The small molecule below binds the protein below.
Small molecule (SMILES): CC(C)C[C@H](NC(=O)[C@H](CC(C)C)NC(=O)c1ccccc1)C(=O)O

Sequence of chain 1.Y:
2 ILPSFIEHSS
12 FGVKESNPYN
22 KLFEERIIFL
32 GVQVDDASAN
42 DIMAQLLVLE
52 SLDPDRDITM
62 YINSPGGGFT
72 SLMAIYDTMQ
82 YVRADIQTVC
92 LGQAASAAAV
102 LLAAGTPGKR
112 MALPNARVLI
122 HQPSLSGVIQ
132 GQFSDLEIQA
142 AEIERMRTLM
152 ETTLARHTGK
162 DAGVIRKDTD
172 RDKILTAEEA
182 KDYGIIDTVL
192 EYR

Binding-site contacts:
Ligand atom CA contacts residue LEU111 of chain 1.AA at 3.6 Å (hydrophobic).
Ligand atom OXT contacts residue GLY54 of chain 1.AA at 3.3 Å (h-bond).
Ligand atom OXT contacts residue GLY53 of chain 1.AA at 3.5 Å.
Ligand atom N contacts residue GLY54 of chain 1.AA at 3.4 Å (h-bond).
Ligand atom C contacts residue GLY54 of chain 1.AA at 3.9 Å.
Ligand atom C3 contacts residue AI41 of chain 1.OB at 3.5 Å.
Ligand atom CD2 contacts residue AI41 of chain 1.OB at 3.3 Å.
Ligand atom N contacts residue LEU111 of chain 1.AA at 3.0 Å (h-bond).
Ligand atom C5 contacts residue PHE134 of chain 1.Y at 3.9 Å (hydrophobic).
Ligand atom O1 contacts residue SER55 of chain 1.AA at 3.6 Å.
Ligand atom CD2 contacts residue PRO110 of chain 1.AA at 3.4 Å (hydrophobic).
Ligand atom C4 contacts residue AI41 of chain 1.OB at 3.6 Å.
Ligand atom C contacts residue ILE56 of chain 1.AA at 3.8 Å (hydrophobic).
Ligand atom OXT contacts residue SER83 of chain 1.AA at 2.8 Å.
Ligand atom C1 contacts residue AI41 of chain 1.OB at 4.0 Å.
Ligand atom C5 contacts residue PHE128 of chain 1.AA at 3.9 Å (hydrophobic).
Ligand atom C3 contacts residue ILE131 of chain 1.AA at 3.5 Å (hydrophobic).
Ligand atom O contacts residue HIS108 of chain 1.AA at 3.2 Å (h-bond).
Ligand atom O contacts residue SER83 of chain 1.AA at 3.0 Å.
Ligand atom O1 contacts residue AI41 of chain 1.OB at 3.8 Å.
Ligand atom CB contacts residue ILE56 of chain 1.AA at 3.9 Å (hydrophobic).
Ligand atom C2 contacts residue AI41 of chain 1.OB at 3.7 Å.
Ligand atom O contacts residue PRO110 of chain 1.AA at 3.2 Å.
Ligand atom C4 contacts residue PHE134 of chain 1.Y at 3.9 Å (hydrophobic).
Ligand atom C contacts residue HIS108 of chain 1.AA at 3.8 Å.
Ligand atom C6 contacts residue LEU111 of chain 1.AA at 3.5 Å (hydrophobic).
Ligand atom C contacts residue MET84 of chain 1.AA at 3.8 Å (hydrophobic).
Ligand atom OXT contacts residue MET84 of chain 1.AA at 2.7 Å (h-bond).
Ligand atom O contacts residue ILE56 of chain 1.AA at 3.9 Å.
Ligand atom C4 contacts residue PHE128 of chain 1.AA at 3.8 Å (hydrophobic).
Ligand atom O contacts residue LEU111 of chain 1.AA at 3.2 Å (h-bond).
Ligand atom C contacts residue SER83 of chain 1.AA at 3.0 Å.
Ligand atom CD2 contacts residue HIS108 of chain 1.AA at 2.7 Å.
Ligand atom CD2 contacts residue GLN109 of chain 1.AA at 3.2 Å.
Ligand atom CB contacts residue LEU111 of chain 1.AA at 3.3 Å (hydrophobic).
Ligand atom CD1 contacts residue AI41 of chain 1.OB at 4.0 Å.
Ligand atom CA contacts residue GLY54 of chain 1.AA at 3.7 Å.
Ligand atom O1 contacts residue ILE56 of chain 1.AA at 2.7 Å (h-bond).
Ligand atom CD1 contacts residue MET135 of chain 1.AA at 3.9 Å (hydrophobic).
Ligand atom C contacts residue LEU111 of chain 1.AA at 3.8 Å (hydrophobic).

Sequence of chain 1.AA:
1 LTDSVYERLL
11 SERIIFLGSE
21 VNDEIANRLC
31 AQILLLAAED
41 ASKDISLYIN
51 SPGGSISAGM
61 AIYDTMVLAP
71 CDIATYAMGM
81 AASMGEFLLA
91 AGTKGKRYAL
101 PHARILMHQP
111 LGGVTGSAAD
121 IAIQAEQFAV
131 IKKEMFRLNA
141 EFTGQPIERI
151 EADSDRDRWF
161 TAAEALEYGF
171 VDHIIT